Sequence of chain 1.A:
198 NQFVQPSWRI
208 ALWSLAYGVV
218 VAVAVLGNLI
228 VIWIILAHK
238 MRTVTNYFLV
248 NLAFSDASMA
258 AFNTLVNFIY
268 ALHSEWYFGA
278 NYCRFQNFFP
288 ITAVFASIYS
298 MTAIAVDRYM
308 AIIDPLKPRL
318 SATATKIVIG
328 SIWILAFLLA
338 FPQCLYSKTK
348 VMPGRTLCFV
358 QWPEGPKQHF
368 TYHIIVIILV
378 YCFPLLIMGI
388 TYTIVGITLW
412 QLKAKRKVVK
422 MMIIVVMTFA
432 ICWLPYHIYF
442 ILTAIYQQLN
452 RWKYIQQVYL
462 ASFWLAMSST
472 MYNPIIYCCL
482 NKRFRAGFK

Binding-site contacts:
Ligand atom CE2 contacts residue TYR440 of chain 1.A at 3.6 Å (hydrophobic).
Ligand atom C contacts residue PHE200 of chain 1.A at 3.8 Å (hydrophobic).
Ligand atom O contacts residue ASN451 of chain 1.A at 2.5 Å (h-bond).
Ligand atom O contacts residue ARG452 of chain 1.A at 3.6 Å.
Ligand atom CZ contacts residue TYR460 of chain 1.A at 3.2 Å (hydrophobic).
Ligand atom N contacts residue ASN451 of chain 1.A at 3.6 Å (h-bond).
Ligand atom CE contacts residue HIS370 of chain 1.A at 3.6 Å.
Ligand atom OD1 contacts residue GLN199 of chain 1.A at 3.2 Å.
Ligand atom CB contacts residue ILE288 of chain 1.A at 3.6 Å (hydrophobic).
Ligand atom CD1 contacts residue GLN457 of chain 1.A at 3.7 Å.
Ligand atom C contacts residue PHE464 of chain 1.A at 3.6 Å (hydrophobic).
Ligand atom CE2 contacts residue TYR460 of chain 1.A at 3.6 Å (hydrophobic).
Ligand atom CD1 contacts residue ASN284 of chain 1.A at 3.4 Å.
Ligand atom CB contacts residue ARG452 of chain 1.A at 3.7 Å.
Ligand atom CA contacts residue PHE441 of chain 1.A at 3.4 Å (hydrophobic).
Ligand atom CG2 contacts residue CYS355 of chain 1.A at 3.6 Å (hydrophobic).
Ligand atom CG contacts residue PHE441 of chain 1.A at 3.7 Å (hydrophobic).
Ligand atom CE1 contacts residue ALA268 of chain 1.A at 3.4 Å (hydrophobic).
Ligand atom O contacts residue ASN264 of chain 1.A at 2.8 Å (h-bond).
Ligand atom CB contacts residue TYR267 of chain 1.A at 3.6 Å (hydrophobic).
Ligand atom O contacts residue ASN260 of chain 1.A at 3.4 Å (h-bond).
Ligand atom OD2 contacts residue ASN198 of chain 1.A at 3.6 Å.
Ligand atom CA contacts residue TYR440 of chain 1.A at 3.8 Å (hydrophobic).
Ligand atom C contacts residue ASN451 of chain 1.A at 3.6 Å.
Ligand atom CB contacts residue ILE456 of chain 1.A at 3.7 Å (hydrophobic).
Ligand atom CD2 contacts residue TYR440 of chain 1.A at 3.6 Å (hydrophobic).
Ligand atom CG contacts residue TYR437 of chain 1.A at 3.2 Å (hydrophobic).
Ligand atom CB contacts residue TYR437 of chain 1.A at 3.8 Å (hydrophobic).
Ligand atom CG2 contacts residue TYR267 of chain 1.A at 3.3 Å (hydrophobic).
Ligand atom CD2 contacts residue ASN451 of chain 1.A at 3.4 Å.
Ligand atom CE1 contacts residue GLN457 of chain 1.A at 3.5 Å.
Ligand atom CE2 contacts residue ASN451 of chain 1.A at 3.7 Å.
Ligand atom O contacts residue TYR460 of chain 1.A at 3.2 Å (h-bond).
Ligand atom N contacts residue PHE441 of chain 1.A at 3.7 Å.
Ligand atom O contacts residue ILE288 of chain 1.A at 3.7 Å.
Ligand atom CG1 contacts residue PHE356 of chain 1.A at 3.2 Å (hydrophobic).
Ligand atom SD contacts residue GLN340 of chain 1.A at 3.7 Å.
Ligand atom N contacts residue PHE200 of chain 1.A at 3.6 Å.
Ligand atom CB contacts residue PHE200 of chain 1.A at 3.5 Å (hydrophobic).
Ligand atom CD1 contacts residue GLN358 of chain 1.A at 3.2 Å.

A small-molecule ligand and the protein it binds are described below.
Small molecule (SMILES): CSCC[C@@H](C=O)NC(=O)[C@H](CC(C)C)NC(=O)CNC(=O)[C@@H](NC(=O)[C@H](Cc1ccccc1)NC(=O)[C@H](Cc1ccccc1)NC(=O)[C@H](CC(=O)O)NC(=O)[C@H](C)N)C(C)C